Binding-site contacts:
Ligand atom C4 contacts residue TRP93 of chain 1.A at 3.8 Å (hydrophobic).
Ligand atom C3 contacts residue TRP98 of chain 1.A at 3.9 Å (hydrophobic).
Ligand atom C6 contacts residue TRP93 of chain 1.A at 4.1 Å (hydrophobic).
Ligand atom O4 contacts residue HIS35 of chain 1.B at 3.3 Å.
Ligand atom O2 contacts residue GLY100 of chain 1.B at 4.1 Å.
Ligand atom C7 contacts residue TRP33 of chain 1.B at 4.1 Å (hydrophobic).
Ligand atom C6 contacts residue HIS35 of chain 1.B at 4.0 Å.
Ligand atom O2 contacts residue HIS34 of chain 1.A at 3.8 Å.
Ligand atom O5 contacts residue GLY100 of chain 1.B at 4.3 Å.
Ligand atom C6 contacts residue TRP33 of chain 1.B at 4.0 Å (hydrophobic).
Ligand atom C4 contacts residue TRP98 of chain 1.A at 3.5 Å (hydrophobic).
Ligand atom O5 contacts residue TRP33 of chain 1.B at 3.7 Å.
Ligand atom O3 contacts residue TRP93 of chain 1.A at 4.2 Å.
Ligand atom C1 contacts residue TRP33 of chain 1.B at 4.3 Å (hydrophobic).
Ligand atom C3 contacts residue TRP93 of chain 1.A at 3.7 Å (hydrophobic).
Ligand atom O5 contacts residue PHE59 of chain 1.B at 3.6 Å.
Ligand atom C5 contacts residue TRP93 of chain 1.A at 4.0 Å (hydrophobic).
Ligand atom O1 contacts residue TRP33 of chain 1.B at 3.5 Å.
Ligand atom C2 contacts residue TRP93 of chain 1.A at 3.4 Å (hydrophobic).
Ligand atom O4 contacts residue HIS101 of chain 1.B at 2.7 Å (h-bond).
Ligand atom C3 contacts residue TRP33 of chain 1.B at 4.3 Å (hydrophobic).
Ligand atom C2 contacts residue GLY100 of chain 1.B at 3.7 Å.
Ligand atom C6 contacts residue HIS101 of chain 1.B at 4.3 Å.
Ligand atom C6 contacts residue ALA50 of chain 1.B at 4.3 Å (hydrophobic).
Ligand atom O4 contacts residue TRP98 of chain 1.A at 3.0 Å (h-bond).
Ligand atom C2 contacts residue PHE59 of chain 1.B at 4.2 Å (hydrophobic).
Ligand atom C2 contacts residue ASN96 of chain 1.A at 3.9 Å.
Ligand atom O2 contacts residue GLY102 of chain 1.B at 2.8 Å (h-bond).
Ligand atom O6 contacts residue HIS101 of chain 1.B at 4.1 Å.
Ligand atom C4 contacts residue HIS101 of chain 1.B at 3.6 Å.
Ligand atom C2 contacts residue GLY102 of chain 1.B at 3.5 Å.
Ligand atom C1 contacts residue PHE59 of chain 1.B at 3.9 Å (hydrophobic).
Ligand atom O4 contacts residue TYR103 of chain 1.B at 4.1 Å.
Ligand atom O2 contacts residue HIS101 of chain 1.B at 3.8 Å.
Ligand atom C6 contacts residue PHE59 of chain 1.B at 3.5 Å (hydrophobic).
Ligand atom O1 contacts residue PHE59 of chain 1.B at 4.2 Å.
Ligand atom C1 contacts residue TRP93 of chain 1.A at 4.3 Å (hydrophobic).
Ligand atom O2 contacts residue TRP93 of chain 1.A at 2.8 Å (h-bond).
Ligand atom O4 contacts residue ASN96 of chain 1.A at 3.6 Å (h-bond).
Ligand atom C1 contacts residue GLY100 of chain 1.B at 3.9 Å.

A protein and the small-molecule ligand that binds it are described below.
Small molecule (SMILES): CO[C@H]1O[C@H](CO)[C@@H](O)[C@H](O[C@H]2O[C@H](C)[C@H](O)C[C@H]2O)[C@@H]1O[C@H]1O[C@H](CO)[C@H](O)[C@H](O)[C@H]1O

Sequence of chain 1.B:
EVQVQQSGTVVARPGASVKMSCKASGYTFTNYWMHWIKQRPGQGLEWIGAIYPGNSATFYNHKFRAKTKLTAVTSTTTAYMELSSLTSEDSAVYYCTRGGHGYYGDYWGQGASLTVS

Sequence of chain 1.A:
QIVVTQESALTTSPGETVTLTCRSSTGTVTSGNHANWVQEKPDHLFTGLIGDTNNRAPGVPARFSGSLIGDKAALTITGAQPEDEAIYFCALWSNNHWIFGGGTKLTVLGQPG